Sequence of chain 1.A:
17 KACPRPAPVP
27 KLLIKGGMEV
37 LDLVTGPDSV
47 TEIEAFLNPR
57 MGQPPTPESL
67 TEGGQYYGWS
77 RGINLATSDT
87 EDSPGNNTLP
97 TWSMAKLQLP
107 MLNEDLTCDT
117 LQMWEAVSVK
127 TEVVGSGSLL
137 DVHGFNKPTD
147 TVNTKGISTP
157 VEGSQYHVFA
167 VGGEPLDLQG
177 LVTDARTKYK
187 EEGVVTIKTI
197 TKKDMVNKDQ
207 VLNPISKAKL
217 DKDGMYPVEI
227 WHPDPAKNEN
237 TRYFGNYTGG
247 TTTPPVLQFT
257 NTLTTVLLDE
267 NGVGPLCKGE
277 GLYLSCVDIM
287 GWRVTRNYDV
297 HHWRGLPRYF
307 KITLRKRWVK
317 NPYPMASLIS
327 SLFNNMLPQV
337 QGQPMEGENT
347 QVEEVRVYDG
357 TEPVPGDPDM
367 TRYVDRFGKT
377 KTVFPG

Sequence of chain 1.B:
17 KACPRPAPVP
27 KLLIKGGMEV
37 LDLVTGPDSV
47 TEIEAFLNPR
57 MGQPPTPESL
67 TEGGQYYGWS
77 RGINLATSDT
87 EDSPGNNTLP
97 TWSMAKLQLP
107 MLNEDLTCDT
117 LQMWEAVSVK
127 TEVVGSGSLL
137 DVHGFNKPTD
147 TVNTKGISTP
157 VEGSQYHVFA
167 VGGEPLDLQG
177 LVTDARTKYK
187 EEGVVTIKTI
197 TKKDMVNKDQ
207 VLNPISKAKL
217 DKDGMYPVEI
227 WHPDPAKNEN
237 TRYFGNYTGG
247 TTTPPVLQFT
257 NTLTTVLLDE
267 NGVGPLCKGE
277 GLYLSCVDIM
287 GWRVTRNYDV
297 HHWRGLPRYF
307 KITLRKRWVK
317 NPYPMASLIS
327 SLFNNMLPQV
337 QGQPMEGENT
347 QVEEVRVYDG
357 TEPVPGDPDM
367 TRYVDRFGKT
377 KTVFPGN

Binding-site contacts:
Ligand atom O8 contacts residue ARG77 of chain 1.A at 3.3 Å (salt-bridge).
Ligand atom O6 contacts residue ASN93 of chain 1.A at 2.9 Å (h-bond).
Ligand atom C3 contacts residue ARG77 of chain 1.A at 3.8 Å.
Ligand atom O4 contacts residue ASN80 of chain 1.A at 4.1 Å.
Ligand atom C3 contacts residue VAL296 of chain 1.A at 3.4 Å (hydrophobic).
Ligand atom O4 contacts residue THR291 of chain 1.A at 3.5 Å.
Ligand atom O1A contacts residue TYR72 of chain 1.A at 3.7 Å.
Ligand atom O1B contacts residue ARG77 of chain 1.A at 3.0 Å (salt-bridge).
Ligand atom O4 contacts residue HIS298 of chain 1.A at 2.7 Å (h-bond).
Ligand atom C3 contacts residue HIS298 of chain 1.A at 4.1 Å.
Ligand atom C1 contacts residue TYR72 of chain 1.A at 4.1 Å (hydrophobic).
Ligand atom C5 contacts residue ASN93 of chain 1.A at 3.6 Å.
Ligand atom O10 contacts residue ASN293 of chain 1.A at 4.3 Å.
Ligand atom C6 contacts residue TYR72 of chain 1.A at 3.9 Å (hydrophobic).
Ligand atom C5 contacts residue TYR72 of chain 1.A at 3.7 Å (hydrophobic).
Ligand atom O1A contacts residue ARG77 of chain 1.A at 3.1 Å.
Ligand atom C1 contacts residue GLY78 of chain 1.A at 4.2 Å.
Ligand atom C11 contacts residue ASP85 of chain 1.B at 3.5 Å.
Ligand atom O1B contacts residue TYR72 of chain 1.A at 4.1 Å.
Ligand atom C6 contacts residue THR94 of chain 1.A at 3.9 Å.
Ligand atom C3 contacts residue GLY78 of chain 1.A at 3.7 Å.
Ligand atom C2 contacts residue GLY78 of chain 1.A at 4.1 Å.
Ligand atom O4 contacts residue GLY78 of chain 1.A at 3.3 Å.
Ligand atom C4 contacts residue TYR72 of chain 1.A at 3.7 Å (hydrophobic).
Ligand atom C3 contacts residue GLY78 of chain 1.A at 4.2 Å.
Ligand atom O4 contacts residue VAL296 of chain 1.A at 3.7 Å.
Ligand atom C4 contacts residue GLY78 of chain 1.A at 3.6 Å.
Ligand atom O4 contacts residue ILE79 of chain 1.A at 3.7 Å.
Ligand atom O1A contacts residue GLY78 of chain 1.A at 3.4 Å (h-bond).
Ligand atom N5 contacts residue TYR72 of chain 1.A at 2.9 Å (h-bond).
Ligand atom O3 contacts residue GLY78 of chain 1.A at 3.6 Å.
Ligand atom C11 contacts residue TYR72 of chain 1.A at 3.9 Å (hydrophobic).
Ligand atom C1 contacts residue ARG77 of chain 1.A at 3.5 Å.
Ligand atom C10 contacts residue TYR72 of chain 1.A at 3.8 Å (hydrophobic).
Ligand atom O4 contacts residue TYR72 of chain 1.A at 4.2 Å.
Ligand atom C4 contacts residue HIS298 of chain 1.A at 3.6 Å.
Ligand atom C4 contacts residue VAL296 of chain 1.A at 4.2 Å (hydrophobic).
Ligand atom C6 contacts residue ASN93 of chain 1.A at 3.1 Å.
Ligand atom O8 contacts residue TYR72 of chain 1.A at 3.9 Å.
Ligand atom C4 contacts residue ARG77 of chain 1.A at 4.3 Å.

The small molecule below binds the protein below.
Small molecule (SMILES): CC(=O)N[C@H]1[C@H]([C@H](O)[C@H](O)CO)O[C@@](O[C@H]2[C@@H](O)[C@@H](CO)O[C@@H](O[C@H]3[C@H](O)[C@@H](O)[C@H](O)O[C@@H]3CO)[C@@H]2O)(C(=O)O)C[C@@H]1O